Binding-site contacts:
Ligand atom N1 contacts residue PHE638 of chain 14.A at 4.3 Å.
Ligand atom C5 contacts residue SER632 of chain 14.A at 4.1 Å.
Ligand atom C3' contacts residue HIS630 of chain 14.A at 4.4 Å.
Ligand atom C5 contacts residue PRO421 of chain 14.A at 4.1 Å (hydrophobic).
Ligand atom N7 contacts residue HIS630 of chain 14.A at 4.1 Å.
Ligand atom N1 contacts residue VAL420 of chain 14.A at 3.7 Å.
Ligand atom C4 contacts residue PRO631 of chain 14.A at 4.0 Å (hydrophobic).
Ligand atom C8 contacts residue PRO421 of chain 14.A at 4.3 Å (hydrophobic).
Ligand atom C2' contacts residue HIS630 of chain 14.A at 3.2 Å.
Ligand atom N7 contacts residue SER632 of chain 14.A at 4.1 Å.
Ligand atom C6 contacts residue PRO421 of chain 14.A at 4.1 Å (hydrophobic).
Ligand atom N6 contacts residue GLY637 of chain 14.A at 3.7 Å.
Ligand atom C2 contacts residue PRO631 of chain 14.A at 3.3 Å (hydrophobic).
Ligand atom C6 contacts residue VAL420 of chain 14.A at 4.0 Å (hydrophobic).
Ligand atom C6 contacts residue SER632 of chain 14.A at 3.9 Å.
Ligand atom O1P contacts residue LYS641 of chain 44.A at 4.0 Å.
Ligand atom C2 contacts residue VAL420 of chain 14.A at 4.3 Å (hydrophobic).
Ligand atom C1' contacts residue PRO631 of chain 14.A at 4.3 Å (hydrophobic).
Ligand atom C4 contacts residue PRO421 of chain 14.A at 4.3 Å (hydrophobic).
Ligand atom C5 contacts residue PRO631 of chain 14.A at 4.2 Å (hydrophobic).
Ligand atom O2P contacts residue ASP626 of chain 44.A at 4.2 Å.
Ligand atom C6 contacts residue PRO631 of chain 14.A at 3.9 Å (hydrophobic).
Ligand atom C6 contacts residue GLY639 of chain 14.A at 3.8 Å.
Ligand atom N9 contacts residue PRO421 of chain 14.A at 4.4 Å.
Ligand atom N6 contacts residue PHE638 of chain 14.A at 3.9 Å.
Ligand atom N6 contacts residue GLY639 of chain 14.A at 3.6 Å (h-bond).
Ligand atom N1 contacts residue PRO631 of chain 14.A at 3.5 Å (h-bond).
Ligand atom N3 contacts residue PRO631 of chain 14.A at 3.6 Å.
Ligand atom N9 contacts residue HIS630 of chain 14.A at 4.2 Å.
Ligand atom N3 contacts residue GLY639 of chain 14.A at 4.3 Å.
Ligand atom N6 contacts residue SER632 of chain 14.A at 3.3 Å (h-bond).
Ligand atom N7 contacts residue ASN609 of chain 14.A at 3.8 Å.
Ligand atom C8 contacts residue HIS630 of chain 14.A at 3.3 Å.
Ligand atom C2 contacts residue PRO421 of chain 14.A at 4.5 Å (hydrophobic).
Ligand atom N1 contacts residue PRO421 of chain 14.A at 4.3 Å.
Ligand atom N7 contacts residue PRO421 of chain 14.A at 4.2 Å.
Ligand atom N6 contacts residue VAL420 of chain 14.A at 4.0 Å.
Ligand atom C1' contacts residue HIS630 of chain 14.A at 4.0 Å.
Ligand atom C2 contacts residue GLY639 of chain 14.A at 3.1 Å.
Ligand atom N1 contacts residue GLY639 of chain 14.A at 3.1 Å (h-bond).

Sequence of chain 44.A:
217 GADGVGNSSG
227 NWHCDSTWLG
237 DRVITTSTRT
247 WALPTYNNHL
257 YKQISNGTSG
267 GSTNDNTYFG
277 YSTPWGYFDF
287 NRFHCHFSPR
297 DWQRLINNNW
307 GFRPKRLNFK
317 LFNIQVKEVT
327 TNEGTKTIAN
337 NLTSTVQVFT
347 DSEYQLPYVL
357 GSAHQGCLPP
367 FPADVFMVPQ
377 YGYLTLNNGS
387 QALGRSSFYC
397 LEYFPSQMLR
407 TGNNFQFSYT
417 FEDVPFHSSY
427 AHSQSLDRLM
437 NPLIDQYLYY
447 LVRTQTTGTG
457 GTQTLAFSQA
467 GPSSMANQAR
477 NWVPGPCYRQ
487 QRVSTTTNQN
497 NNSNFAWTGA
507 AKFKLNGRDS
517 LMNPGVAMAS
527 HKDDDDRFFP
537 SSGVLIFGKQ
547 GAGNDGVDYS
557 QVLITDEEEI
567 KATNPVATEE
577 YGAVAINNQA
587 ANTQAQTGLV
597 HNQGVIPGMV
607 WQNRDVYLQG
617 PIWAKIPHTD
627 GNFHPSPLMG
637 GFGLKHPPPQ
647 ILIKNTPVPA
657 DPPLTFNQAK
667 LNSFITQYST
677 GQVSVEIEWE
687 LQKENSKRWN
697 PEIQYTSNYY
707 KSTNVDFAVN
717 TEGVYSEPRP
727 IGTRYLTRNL

Sequence of chain 14.A:
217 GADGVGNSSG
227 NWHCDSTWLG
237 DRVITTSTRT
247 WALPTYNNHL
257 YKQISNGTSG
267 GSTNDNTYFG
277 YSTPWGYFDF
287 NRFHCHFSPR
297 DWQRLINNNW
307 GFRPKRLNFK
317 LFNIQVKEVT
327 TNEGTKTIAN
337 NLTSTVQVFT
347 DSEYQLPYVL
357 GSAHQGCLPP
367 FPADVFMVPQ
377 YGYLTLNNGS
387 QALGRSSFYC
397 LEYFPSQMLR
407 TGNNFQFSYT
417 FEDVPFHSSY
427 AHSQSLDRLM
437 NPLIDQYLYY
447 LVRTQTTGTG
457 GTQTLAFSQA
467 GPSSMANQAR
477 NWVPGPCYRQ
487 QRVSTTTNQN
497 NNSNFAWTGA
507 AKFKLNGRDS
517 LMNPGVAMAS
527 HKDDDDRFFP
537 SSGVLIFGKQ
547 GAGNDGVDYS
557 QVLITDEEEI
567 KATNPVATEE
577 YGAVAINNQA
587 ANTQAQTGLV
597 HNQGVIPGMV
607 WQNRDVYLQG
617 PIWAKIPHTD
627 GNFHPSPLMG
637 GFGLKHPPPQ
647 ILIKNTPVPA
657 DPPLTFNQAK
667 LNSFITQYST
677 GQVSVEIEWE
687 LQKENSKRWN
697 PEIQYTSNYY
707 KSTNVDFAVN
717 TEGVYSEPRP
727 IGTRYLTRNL

This small molecule binds to this protein.
Small molecule (SMILES): Nc1ncnc2c1ncn2[C@H]1C[C@H](O)[C@@H](COP(=O)(O)O)O1